This protein binds this small molecule.
Small molecule (SMILES): CC(=O)N[C@H]1[C@H](O[C@H]2[C@H](O)[C@@H](NC(C)=O)CO[C@@H]2CO[C@@H]2O[C@@H](C)[C@@H](O)[C@@H](O)[C@@H]2O)O[C@H](CO)[C@@H](O[C@@H]2O[C@H](CO[C@H]3O[C@H](CO)[C@@H](O)[C@H](O)[C@@H]3O[C@@H]3O[C@H](CO)[C@@H](O[C@@H]4O[C@H](CO)[C@H](O)[C@H](O)[C@H]4O)[C@H](O)[C@H]3NC(C)=O)[C@@H](O)[C@H](O[C@H]3O[C@H](CO)[C@@H](O)[C@H](O)[C@@H]3O[C@@H]3O[C@H](CO)[C@@H](O)[C@H](O)[C@H]3NC(C)=O)[C@@H]2O)[C@@H]1O

Sequence of chain 1.B:
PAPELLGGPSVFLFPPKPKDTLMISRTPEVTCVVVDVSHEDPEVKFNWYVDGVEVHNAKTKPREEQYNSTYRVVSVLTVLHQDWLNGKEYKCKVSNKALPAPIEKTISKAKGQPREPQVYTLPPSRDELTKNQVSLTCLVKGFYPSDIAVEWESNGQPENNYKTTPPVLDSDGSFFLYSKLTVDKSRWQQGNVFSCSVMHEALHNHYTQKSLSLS

Binding-site contacts:
Ligand atom C6 contacts residue THR36 of chain 1.B at 3.5 Å.
Ligand atom O3 contacts residue PRO21 of chain 1.B at 3.8 Å.
Ligand atom O7 contacts residue VAL40 of chain 1.B at 3.5 Å.
Ligand atom C4 contacts residue PHE17 of chain 1.B at 3.8 Å (hydrophobic).
Ligand atom O4 contacts residue VAL40 of chain 1.B at 3.8 Å.
Ligand atom C6 contacts residue PHE17 of chain 1.B at 3.8 Å (hydrophobic).
Ligand atom O5 contacts residue PHE17 of chain 1.B at 3.8 Å.
Ligand atom C7 contacts residue ARG77 of chain 1.B at 3.6 Å.
Ligand atom O7 contacts residue ARG77 of chain 1.B at 2.9 Å (salt-bridge).
Ligand atom N2 contacts residue ASN73 of chain 1.B at 2.9 Å (h-bond).
Ligand atom C1 contacts residue ASN73 of chain 1.B at 1.4 Å.
Ligand atom C1 contacts residue PHE19 of chain 1.B at 3.7 Å (hydrophobic).
Ligand atom C8 contacts residue ARG77 of chain 1.B at 3.6 Å.
Ligand atom C3 contacts residue ASP41 of chain 1.B at 3.7 Å.
Ligand atom C5 contacts residue PHE19 of chain 1.B at 3.8 Å (hydrophobic).
Ligand atom O2 contacts residue THR36 of chain 1.B at 2.8 Å (h-bond).
Ligand atom C2 contacts residue ASP41 of chain 1.B at 3.6 Å.
Ligand atom O6 contacts residue PHE19 of chain 1.B at 3.7 Å.
Ligand atom O3 contacts residue ARG77 of chain 1.B at 3.6 Å (salt-bridge).
Ligand atom C7 contacts residue ASP41 of chain 1.B at 3.4 Å.
Ligand atom C1 contacts residue THR75 of chain 1.B at 3.8 Å.
Ligand atom C8 contacts residue ASP41 of chain 1.B at 3.3 Å.
Ligand atom O5 contacts residue ASN73 of chain 1.B at 2.3 Å (h-bond).
Ligand atom O3 contacts residue LYS22 of chain 1.B at 3.7 Å.
Ligand atom C2 contacts residue THR36 of chain 1.B at 3.6 Å.
Ligand atom O3 contacts residue GLU34 of chain 1.B at 3.1 Å (salt-bridge).
Ligand atom O4 contacts residue LYS22 of chain 1.B at 3.1 Å.
Ligand atom O2 contacts residue GLU34 of chain 1.B at 3.2 Å (salt-bridge).
Ligand atom C6 contacts residue GLN71 of chain 1.B at 3.5 Å.
Ligand atom C2 contacts residue PRO20 of chain 1.B at 3.6 Å (hydrophobic).
Ligand atom C2 contacts residue ASN73 of chain 1.B at 2.4 Å.
Ligand atom C7 contacts residue ASN73 of chain 1.B at 3.2 Å.
Ligand atom C5 contacts residue ASN73 of chain 1.B at 3.6 Å.
Ligand atom N2 contacts residue ASP41 of chain 1.B at 2.7 Å (salt-bridge).
Ligand atom C2 contacts residue PHE17 of chain 1.B at 3.8 Å (hydrophobic).
Ligand atom C1 contacts residue THR36 of chain 1.B at 3.8 Å.
Ligand atom O2 contacts residue PRO20 of chain 1.B at 3.0 Å (h-bond).
Ligand atom C3 contacts residue ASN73 of chain 1.B at 3.8 Å.
Ligand atom O7 contacts residue ASN73 of chain 1.B at 3.2 Å (h-bond).
Ligand atom C2 contacts residue PHE19 of chain 1.B at 3.7 Å (hydrophobic).